Binding-site contacts:
Ligand atom O3 contacts residue TRP357 of chain 3.A at 3.9 Å.
Ligand atom C4 contacts residue ASN65 of chain 3.A at 4.2 Å.
Ligand atom N2 contacts residue TRP357 of chain 3.A at 3.0 Å (h-bond).
Ligand atom O5 contacts residue TRP357 of chain 3.A at 4.1 Å.
Ligand atom O7 contacts residue ASN65 of chain 3.A at 3.8 Å.
Ligand atom C3 contacts residue TRP357 of chain 3.A at 3.4 Å (hydrophobic).
Ligand atom O4 contacts residue TRP357 of chain 3.A at 4.1 Å.
Ligand atom C3 contacts residue ASN65 of chain 3.A at 3.8 Å.
Ligand atom C5 contacts residue TRP357 of chain 3.A at 3.7 Å (hydrophobic).
Ligand atom C1 contacts residue TRP357 of chain 3.A at 3.6 Å (hydrophobic).
Ligand atom C7 contacts residue ASN65 of chain 3.A at 3.7 Å.
Ligand atom O5 contacts residue ASN65 of chain 3.A at 2.3 Å (h-bond).
Ligand atom C4 contacts residue TRP357 of chain 3.A at 4.1 Å (hydrophobic).
Ligand atom C5 contacts residue ASN65 of chain 3.A at 3.7 Å.
Ligand atom C2 contacts residue ASN65 of chain 3.A at 2.5 Å.
Ligand atom C2 contacts residue TRP357 of chain 3.A at 3.8 Å (hydrophobic).
Ligand atom C8 contacts residue TRP357 of chain 3.A at 3.3 Å (hydrophobic).
Ligand atom C7 contacts residue TRP357 of chain 3.A at 3.6 Å (hydrophobic).
Ligand atom O6 contacts residue ASN65 of chain 3.A at 4.4 Å.
Ligand atom N2 contacts residue ASN65 of chain 3.A at 3.1 Å (h-bond).
Ligand atom C1 contacts residue ASN65 of chain 3.A at 1.5 Å.

Sequence of chain 3.A:
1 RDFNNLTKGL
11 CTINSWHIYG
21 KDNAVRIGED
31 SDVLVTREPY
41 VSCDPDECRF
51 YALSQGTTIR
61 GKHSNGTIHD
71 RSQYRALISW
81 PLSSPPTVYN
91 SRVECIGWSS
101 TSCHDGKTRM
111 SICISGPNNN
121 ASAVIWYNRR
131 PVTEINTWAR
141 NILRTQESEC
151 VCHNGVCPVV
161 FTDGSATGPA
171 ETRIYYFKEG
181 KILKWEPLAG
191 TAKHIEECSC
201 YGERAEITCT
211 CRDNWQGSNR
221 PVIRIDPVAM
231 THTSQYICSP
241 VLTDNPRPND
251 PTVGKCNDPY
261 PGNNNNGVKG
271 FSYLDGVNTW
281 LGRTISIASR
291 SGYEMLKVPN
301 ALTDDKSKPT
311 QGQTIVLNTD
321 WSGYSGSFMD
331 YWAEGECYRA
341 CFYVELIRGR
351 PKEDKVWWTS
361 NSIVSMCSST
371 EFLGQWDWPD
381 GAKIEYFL

This protein binds this small molecule.
Small molecule (SMILES): CC(=O)N[C@@H]1[C@@H](O)[C@H](O)[C@@H](CO)O[C@H]1O